Sequence of chain 1.B:
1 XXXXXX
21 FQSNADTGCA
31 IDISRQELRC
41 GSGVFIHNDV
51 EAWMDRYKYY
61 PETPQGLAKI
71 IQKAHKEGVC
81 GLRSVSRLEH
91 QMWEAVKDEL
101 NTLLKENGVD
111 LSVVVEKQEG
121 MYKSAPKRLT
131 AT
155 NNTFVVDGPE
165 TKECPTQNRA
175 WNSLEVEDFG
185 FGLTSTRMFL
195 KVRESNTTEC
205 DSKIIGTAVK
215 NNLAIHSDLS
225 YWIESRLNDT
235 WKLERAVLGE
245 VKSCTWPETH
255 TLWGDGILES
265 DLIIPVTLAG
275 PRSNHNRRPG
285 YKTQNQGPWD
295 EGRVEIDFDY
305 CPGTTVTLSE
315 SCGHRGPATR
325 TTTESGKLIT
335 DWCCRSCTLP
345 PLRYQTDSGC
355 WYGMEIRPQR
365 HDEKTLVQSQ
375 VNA

The protein below binds the small molecule below.
Small molecule (SMILES): CC(=O)N[C@H]1[C@H](O[C@H]2[C@H](O)[C@@H](NC(C)=O)CO[C@@H]2CO)O[C@H](CO)[C@@H](O)[C@@H]1O

Binding-site contacts:
Ligand atom C1 contacts residue PRO126 of chain 1.B at 4.4 Å (hydrophobic).
Ligand atom N2 contacts residue ASN200 of chain 1.B at 2.9 Å (h-bond).
Ligand atom C4 contacts residue ASN200 of chain 1.B at 4.2 Å.
Ligand atom O3 contacts residue PRO126 of chain 1.B at 3.7 Å.
Ligand atom O4 contacts residue PRO126 of chain 1.B at 4.0 Å.
Ligand atom C7 contacts residue PRO126 of chain 1.B at 4.1 Å (hydrophobic).
Ligand atom O7 contacts residue ASN200 of chain 1.B at 3.2 Å (h-bond).
Ligand atom C8 contacts residue PRO126 of chain 1.B at 4.1 Å (hydrophobic).
Ligand atom C8 contacts residue ASN200 of chain 1.B at 4.5 Å.
Ligand atom C1 contacts residue ASN200 of chain 1.B at 1.4 Å.
Ligand atom C3 contacts residue ASN200 of chain 1.B at 3.8 Å.
Ligand atom N2 contacts residue ARG128 of chain 1.B at 4.5 Å.
Ligand atom C7 contacts residue ASN200 of chain 1.B at 3.3 Å.
Ligand atom C1 contacts residue ARG128 of chain 1.B at 4.5 Å.
Ligand atom C2 contacts residue PRO126 of chain 1.B at 3.7 Å (hydrophobic).
Ligand atom O6 contacts residue PRO126 of chain 1.B at 4.0 Å.
Ligand atom O5 contacts residue PRO126 of chain 1.B at 4.0 Å.
Ligand atom C5 contacts residue ASN200 of chain 1.B at 3.6 Å.
Ligand atom C8 contacts residue ARG128 of chain 1.B at 4.2 Å.
Ligand atom C3 contacts residue PRO126 of chain 1.B at 3.3 Å (hydrophobic).
Ligand atom O5 contacts residue ASN200 of chain 1.B at 2.4 Å (h-bond).
Ligand atom N2 contacts residue PRO126 of chain 1.B at 3.1 Å (h-bond).
Ligand atom C2 contacts residue ASN200 of chain 1.B at 2.4 Å.